Binding-site contacts:
Ligand atom C7 contacts residue GLU123 of chain 1.A at 3.6 Å.
Ligand atom N2 contacts residue ASN106 of chain 1.A at 3.0 Å (h-bond).
Ligand atom C3 contacts residue GLU123 of chain 1.A at 3.2 Å.
Ligand atom N2 contacts residue GLU123 of chain 1.A at 2.8 Å (salt-bridge).
Ligand atom O7 contacts residue TYR14 of chain 1.A at 2.9 Å.
Ligand atom C4 contacts residue ASN106 of chain 1.A at 4.2 Å.
Ligand atom C4 contacts residue GLU123 of chain 1.A at 4.3 Å.
Ligand atom C1 contacts residue GLU123 of chain 1.A at 3.3 Å.
Ligand atom C7 contacts residue TYR14 of chain 1.A at 3.6 Å (hydrophobic).
Ligand atom O7 contacts residue GLU123 of chain 1.A at 3.2 Å (salt-bridge).
Ligand atom C1 contacts residue ASN106 of chain 1.A at 1.4 Å.
Ligand atom O3 contacts residue GLU123 of chain 1.A at 4.0 Å.
Ligand atom C2 contacts residue ASN106 of chain 1.A at 2.5 Å.
Ligand atom C2 contacts residue GLU123 of chain 1.A at 3.2 Å.
Ligand atom C8 contacts residue ASN106 of chain 1.A at 4.2 Å.
Ligand atom C5 contacts residue ASN106 of chain 1.A at 3.6 Å.
Ligand atom C7 contacts residue ASN106 of chain 1.A at 3.8 Å.
Ligand atom C3 contacts residue ASN106 of chain 1.A at 3.8 Å.
Ligand atom C8 contacts residue TYR14 of chain 1.A at 3.9 Å (hydrophobic).
Ligand atom O5 contacts residue ASN106 of chain 1.A at 2.3 Å (h-bond).
Ligand atom O5 contacts residue GLU123 of chain 1.A at 4.4 Å.
Ligand atom C5 contacts residue GLU123 of chain 1.A at 4.4 Å.
Ligand atom N2 contacts residue TYR14 of chain 1.A at 4.2 Å.

Sequence of chain 1.A:
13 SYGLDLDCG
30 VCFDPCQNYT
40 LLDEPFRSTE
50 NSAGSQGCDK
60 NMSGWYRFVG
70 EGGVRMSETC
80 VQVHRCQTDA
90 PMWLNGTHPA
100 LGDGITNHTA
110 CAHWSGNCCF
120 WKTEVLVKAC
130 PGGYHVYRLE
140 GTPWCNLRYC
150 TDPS

This protein binds this small molecule.
Small molecule (SMILES): CC(=O)N[C@@H]1[C@@H](O)[C@H](O)[C@@H](CO)O[C@H]1O